Sequence of chain 9.C:
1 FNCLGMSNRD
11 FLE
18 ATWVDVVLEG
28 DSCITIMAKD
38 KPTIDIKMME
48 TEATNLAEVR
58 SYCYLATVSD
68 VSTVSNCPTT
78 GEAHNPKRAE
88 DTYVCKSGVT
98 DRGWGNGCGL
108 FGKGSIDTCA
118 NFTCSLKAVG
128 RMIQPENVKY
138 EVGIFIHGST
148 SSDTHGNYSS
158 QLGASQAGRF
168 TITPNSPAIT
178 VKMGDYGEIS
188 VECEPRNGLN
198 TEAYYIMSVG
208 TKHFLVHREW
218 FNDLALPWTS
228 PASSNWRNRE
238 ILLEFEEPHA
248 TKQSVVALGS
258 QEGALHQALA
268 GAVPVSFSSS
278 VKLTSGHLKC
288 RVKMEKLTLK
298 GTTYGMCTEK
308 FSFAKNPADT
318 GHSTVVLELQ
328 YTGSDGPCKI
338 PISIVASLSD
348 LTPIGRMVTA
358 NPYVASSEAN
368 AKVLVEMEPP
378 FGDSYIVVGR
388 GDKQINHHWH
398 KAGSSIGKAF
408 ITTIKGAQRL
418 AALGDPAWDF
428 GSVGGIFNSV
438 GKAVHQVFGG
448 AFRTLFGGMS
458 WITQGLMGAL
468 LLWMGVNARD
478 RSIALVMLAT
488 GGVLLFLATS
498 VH

The small molecule below binds the protein below.
Small molecule (SMILES): CC(=O)N[C@@H]1[C@@H](O)[C@H](O)[C@@H](CO)O[C@H]1O

Binding-site contacts:
Ligand atom C6 contacts residue SER157 of chain 9.C at 4.1 Å.
Ligand atom C8 contacts residue ASN154 of chain 9.C at 3.8 Å.
Ligand atom N2 contacts residue ASN154 of chain 9.C at 3.1 Å (h-bond).
Ligand atom O5 contacts residue SER157 of chain 9.C at 3.5 Å (h-bond).
Ligand atom C7 contacts residue ASN154 of chain 9.C at 3.4 Å.
Ligand atom C1 contacts residue SER156 of chain 9.C at 4.1 Å.
Ligand atom O7 contacts residue ASN154 of chain 9.C at 3.8 Å.
Ligand atom C1 contacts residue SER157 of chain 9.C at 4.2 Å.
Ligand atom O5 contacts residue ASN154 of chain 9.C at 2.3 Å (h-bond).
Ligand atom C5 contacts residue ASN154 of chain 9.C at 3.6 Å.
Ligand atom C5 contacts residue SER156 of chain 9.C at 4.4 Å.
Ligand atom C3 contacts residue ASN154 of chain 9.C at 3.9 Å.
Ligand atom C1 contacts residue ASN154 of chain 9.C at 1.4 Å.
Ligand atom O6 contacts residue SER157 of chain 9.C at 4.4 Å.
Ligand atom C5 contacts residue SER157 of chain 9.C at 4.3 Å.
Ligand atom O5 contacts residue SER156 of chain 9.C at 4.3 Å.
Ligand atom C4 contacts residue ASN154 of chain 9.C at 4.2 Å.
Ligand atom C2 contacts residue ASN154 of chain 9.C at 2.5 Å.